Sequence of chain 1.C:
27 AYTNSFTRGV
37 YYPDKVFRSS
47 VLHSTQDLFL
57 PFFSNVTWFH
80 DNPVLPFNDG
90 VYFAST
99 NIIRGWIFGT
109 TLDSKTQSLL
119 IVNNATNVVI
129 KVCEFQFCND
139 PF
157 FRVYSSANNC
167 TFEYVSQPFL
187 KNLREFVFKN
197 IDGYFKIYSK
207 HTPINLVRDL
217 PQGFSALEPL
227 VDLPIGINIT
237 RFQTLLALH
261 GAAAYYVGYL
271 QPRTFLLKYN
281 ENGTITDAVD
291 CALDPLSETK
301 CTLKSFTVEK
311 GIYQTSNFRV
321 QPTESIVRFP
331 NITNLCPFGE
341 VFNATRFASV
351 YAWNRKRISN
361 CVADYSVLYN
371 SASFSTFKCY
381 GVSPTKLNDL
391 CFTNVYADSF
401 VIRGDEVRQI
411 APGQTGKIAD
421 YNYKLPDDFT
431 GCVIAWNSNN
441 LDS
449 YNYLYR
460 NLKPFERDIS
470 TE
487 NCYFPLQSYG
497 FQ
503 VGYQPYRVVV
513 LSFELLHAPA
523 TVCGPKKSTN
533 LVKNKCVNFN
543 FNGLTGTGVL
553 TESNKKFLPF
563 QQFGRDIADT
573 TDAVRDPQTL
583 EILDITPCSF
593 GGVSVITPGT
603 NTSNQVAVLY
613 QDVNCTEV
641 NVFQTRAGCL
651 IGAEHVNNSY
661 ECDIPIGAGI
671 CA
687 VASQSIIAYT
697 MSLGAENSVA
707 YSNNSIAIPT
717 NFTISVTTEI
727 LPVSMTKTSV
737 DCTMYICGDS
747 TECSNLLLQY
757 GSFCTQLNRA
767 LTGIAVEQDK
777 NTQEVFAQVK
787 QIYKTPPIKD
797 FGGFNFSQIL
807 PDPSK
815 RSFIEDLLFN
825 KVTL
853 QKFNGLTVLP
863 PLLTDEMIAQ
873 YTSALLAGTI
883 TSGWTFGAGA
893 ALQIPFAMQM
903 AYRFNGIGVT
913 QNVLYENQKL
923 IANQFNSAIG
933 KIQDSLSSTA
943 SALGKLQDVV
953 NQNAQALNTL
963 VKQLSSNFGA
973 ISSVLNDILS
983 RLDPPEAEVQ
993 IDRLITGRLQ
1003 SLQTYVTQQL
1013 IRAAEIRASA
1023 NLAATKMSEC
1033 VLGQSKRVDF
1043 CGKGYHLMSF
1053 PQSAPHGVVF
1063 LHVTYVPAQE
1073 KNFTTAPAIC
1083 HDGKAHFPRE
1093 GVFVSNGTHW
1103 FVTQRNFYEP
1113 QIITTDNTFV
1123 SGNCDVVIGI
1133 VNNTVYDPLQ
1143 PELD

A small-molecule ligand and the protein it binds are described below.
Small molecule (SMILES): CC(=O)N[C@@H]1[C@@H](O)[C@H](O)[C@@H](CO)O[C@H]1O

Binding-site contacts:
Ligand atom C1 contacts residue ASN122 of chain 1.C at 1.4 Å.
Ligand atom O7 contacts residue VAL127 of chain 1.C at 3.4 Å.
Ligand atom N2 contacts residue ASN122 of chain 1.C at 3.0 Å (h-bond).
Ligand atom C5 contacts residue ASN122 of chain 1.C at 3.6 Å.
Ligand atom C6 contacts residue THR124 of chain 1.C at 4.0 Å.
Ligand atom O7 contacts residue ASN122 of chain 1.C at 3.7 Å.
Ligand atom C7 contacts residue ASN122 of chain 1.C at 3.5 Å.
Ligand atom C2 contacts residue ASN122 of chain 1.C at 2.5 Å.
Ligand atom O5 contacts residue ASN125 of chain 1.C at 4.1 Å.
Ligand atom C2 contacts residue ASN125 of chain 1.C at 4.3 Å.
Ligand atom C7 contacts residue VAL127 of chain 1.C at 4.1 Å (hydrophobic).
Ligand atom C4 contacts residue ASN122 of chain 1.C at 4.2 Å.
Ligand atom C1 contacts residue ASN125 of chain 1.C at 3.9 Å.
Ligand atom O7 contacts residue ASN125 of chain 1.C at 4.0 Å.
Ligand atom O5 contacts residue THR124 of chain 1.C at 4.2 Å.
Ligand atom O5 contacts residue ASN122 of chain 1.C at 2.3 Å (h-bond).
Ligand atom C3 contacts residue ASN122 of chain 1.C at 3.8 Å.
Ligand atom O6 contacts residue THR124 of chain 1.C at 3.4 Å.